Binding-site contacts:
Ligand atom O4' contacts residue LYS143 of chain 46.E at 4.2 Å.
Ligand atom C8 contacts residue LYS143 of chain 46.E at 2.8 Å.
Ligand atom N9 contacts residue TRP47 of chain 46.E at 4.0 Å.
Ligand atom C8 contacts residue GLU140 of chain 46.E at 4.1 Å.
Ligand atom C1' contacts residue GLU140 of chain 46.E at 3.2 Å.
Ligand atom N9 contacts residue GLU140 of chain 46.E at 4.1 Å.
Ligand atom N9 contacts residue LYS143 of chain 46.E at 3.8 Å.
Ligand atom N3 contacts residue TRP47 of chain 46.E at 3.9 Å.
Ligand atom N1 contacts residue TRP47 of chain 46.E at 3.8 Å.
Ligand atom C2' contacts residue LYS143 of chain 46.E at 4.5 Å.
Ligand atom C8 contacts residue TRP47 of chain 46.E at 4.0 Å (hydrophobic).
Ligand atom C1' contacts residue TRP47 of chain 46.E at 4.3 Å (hydrophobic).
Ligand atom O2' contacts residue GLU140 of chain 46.E at 3.0 Å (salt-bridge).
Ligand atom C2 contacts residue TRP47 of chain 46.E at 3.8 Å (hydrophobic).
Ligand atom O4' contacts residue GLU140 of chain 46.E at 4.1 Å.
Ligand atom N7 contacts residue LYS143 of chain 46.E at 3.7 Å.
Ligand atom N7 contacts residue TRP47 of chain 46.E at 4.0 Å.
Ligand atom C6 contacts residue TRP47 of chain 46.E at 3.9 Å (hydrophobic).
Ligand atom N6 contacts residue TRP47 of chain 46.E at 4.2 Å.
Ligand atom OP1 contacts residue LYS45 of chain 41.F at 4.3 Å.
Ligand atom C4 contacts residue TRP47 of chain 46.E at 3.9 Å (hydrophobic).
Ligand atom C2' contacts residue GLU140 of chain 46.E at 3.5 Å.
Ligand atom O4' contacts residue TRP47 of chain 46.E at 4.0 Å.
Ligand atom C5 contacts residue TRP47 of chain 46.E at 4.0 Å (hydrophobic).
Ligand atom C1' contacts residue LYS143 of chain 46.E at 4.0 Å.

This protein binds this small molecule.
Small molecule (SMILES): Nc1ncnc2c1ncn2[C@@H]1O[C@H](COP(=O)=O)[C@@H](O[P](=O)(O)OC[C@H]2O[C@@H](n3ccc(=O)[nH]c3=O)[C@H](O)[C@@H]2O)[C@H]1O

Sequence of chain 46.E:
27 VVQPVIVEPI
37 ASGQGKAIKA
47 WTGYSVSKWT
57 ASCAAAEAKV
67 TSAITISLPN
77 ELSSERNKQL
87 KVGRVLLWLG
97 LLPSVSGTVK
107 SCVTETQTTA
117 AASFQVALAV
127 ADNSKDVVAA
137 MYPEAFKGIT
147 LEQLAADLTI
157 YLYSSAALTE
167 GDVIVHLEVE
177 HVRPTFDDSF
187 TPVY

Sequence of chain 41.F:
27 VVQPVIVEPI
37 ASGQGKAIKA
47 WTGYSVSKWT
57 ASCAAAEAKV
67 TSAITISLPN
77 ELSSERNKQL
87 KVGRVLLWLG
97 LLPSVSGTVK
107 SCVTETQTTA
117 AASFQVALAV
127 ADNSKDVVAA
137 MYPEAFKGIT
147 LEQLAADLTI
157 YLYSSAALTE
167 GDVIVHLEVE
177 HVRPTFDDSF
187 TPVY